Binding-site contacts:
Ligand atom N contacts residue SER218 of chain 1.E at 3.4 Å (h-bond).
Ligand atom OXT contacts residue ARG125 of chain 1.A at 2.8 Å (salt-bridge).
Ligand atom CB contacts residue TYR268 of chain 1.E at 4.3 Å (hydrophobic).
Ligand atom CB contacts residue THR265 of chain 1.E at 4.5 Å.
Ligand atom CG contacts residue TYR123 of chain 1.A at 4.0 Å (hydrophobic).
Ligand atom C contacts residue SER189 of chain 1.A at 4.0 Å.
Ligand atom N contacts residue GLU217 of chain 1.E at 2.4 Å (salt-bridge).
Ligand atom CB contacts residue TYR219 of chain 1.E at 4.2 Å (hydrophobic).
Ligand atom O contacts residue THR265 of chain 1.E at 4.3 Å.
Ligand atom N contacts residue TYR262 of chain 1.E at 3.7 Å.
Ligand atom CG contacts residue SER189 of chain 1.A at 4.5 Å.
Ligand atom CG contacts residue TYR268 of chain 1.E at 4.2 Å (hydrophobic).
Ligand atom OXT contacts residue TYR123 of chain 1.A at 4.1 Å.
Ligand atom CD contacts residue GLU217 of chain 1.E at 3.8 Å.
Ligand atom O contacts residue GLN104 of chain 1.A at 4.2 Å.
Ligand atom CB contacts residue TYR262 of chain 1.E at 4.2 Å (hydrophobic).
Ligand atom O contacts residue TYR123 of chain 1.A at 3.2 Å.
Ligand atom O contacts residue ARG125 of chain 1.A at 2.5 Å (salt-bridge).
Ligand atom OXT contacts residue THR265 of chain 1.E at 3.4 Å.
Ligand atom CD contacts residue PHE159 of chain 1.E at 4.4 Å (hydrophobic).
Ligand atom C contacts residue TYR123 of chain 1.A at 3.5 Å (hydrophobic).
Ligand atom C contacts residue ARG125 of chain 1.A at 3.1 Å.
Ligand atom CB contacts residue TYR123 of chain 1.A at 3.8 Å (hydrophobic).
Ligand atom CD contacts residue TYR268 of chain 1.E at 3.8 Å (hydrophobic).
Ligand atom CD contacts residue TYR262 of chain 1.E at 4.5 Å (hydrophobic).
Ligand atom CD contacts residue SER218 of chain 1.E at 4.0 Å.
Ligand atom CG contacts residue TYR219 of chain 1.E at 4.1 Å (hydrophobic).
Ligand atom CD contacts residue TYR219 of chain 1.E at 3.2 Å (hydrophobic).
Ligand atom OXT contacts residue SER189 of chain 1.A at 3.0 Å (h-bond).
Ligand atom CG contacts residue THR265 of chain 1.E at 4.3 Å.
Ligand atom C contacts residue THR265 of chain 1.E at 3.8 Å.
Ligand atom O contacts residue TYR262 of chain 1.E at 3.9 Å.
Ligand atom N contacts residue TYR219 of chain 1.E at 4.1 Å.
Ligand atom N contacts residue TYR268 of chain 1.E at 4.2 Å.
Ligand atom N contacts residue PHE159 of chain 1.E at 3.8 Å.

Sequence of chain 1.E:
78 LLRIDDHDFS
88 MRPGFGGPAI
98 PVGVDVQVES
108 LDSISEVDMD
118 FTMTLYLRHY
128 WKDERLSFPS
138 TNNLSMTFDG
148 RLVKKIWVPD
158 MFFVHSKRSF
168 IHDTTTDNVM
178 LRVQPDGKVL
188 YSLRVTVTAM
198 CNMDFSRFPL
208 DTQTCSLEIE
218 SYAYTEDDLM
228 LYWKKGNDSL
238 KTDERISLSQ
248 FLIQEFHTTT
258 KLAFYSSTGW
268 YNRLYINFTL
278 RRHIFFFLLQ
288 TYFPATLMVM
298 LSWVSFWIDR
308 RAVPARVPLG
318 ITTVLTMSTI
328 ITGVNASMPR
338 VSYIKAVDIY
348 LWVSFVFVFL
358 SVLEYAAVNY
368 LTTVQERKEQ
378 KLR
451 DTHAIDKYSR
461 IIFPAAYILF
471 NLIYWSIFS

This protein binds this small molecule.
Small molecule (SMILES): NCCCC(=O)O

Sequence of chain 1.A:
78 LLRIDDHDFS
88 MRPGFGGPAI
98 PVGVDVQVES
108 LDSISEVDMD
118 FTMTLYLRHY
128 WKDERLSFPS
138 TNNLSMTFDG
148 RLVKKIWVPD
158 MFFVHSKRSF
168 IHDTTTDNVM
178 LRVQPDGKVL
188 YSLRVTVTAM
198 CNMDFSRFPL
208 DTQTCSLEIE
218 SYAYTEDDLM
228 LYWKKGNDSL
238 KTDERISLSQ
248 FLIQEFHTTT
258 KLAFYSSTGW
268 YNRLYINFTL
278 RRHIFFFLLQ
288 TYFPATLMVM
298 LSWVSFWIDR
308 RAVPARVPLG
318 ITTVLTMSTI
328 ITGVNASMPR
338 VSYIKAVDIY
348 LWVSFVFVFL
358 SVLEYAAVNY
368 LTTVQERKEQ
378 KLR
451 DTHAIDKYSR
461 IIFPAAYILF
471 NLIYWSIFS